The small molecule below binds the protein below.
Small molecule (SMILES): O=c1ccn([C@@H]2O[C@H](CO[P](=O)(O)O[P](=O)(O)O[C@H]3O[C@H](CO)[C@@H](O)[C@H](O)[C@H]3O)[C@@H](O)[C@H]2O)c(=O)[nH]1

Sequence of chain 1.A:
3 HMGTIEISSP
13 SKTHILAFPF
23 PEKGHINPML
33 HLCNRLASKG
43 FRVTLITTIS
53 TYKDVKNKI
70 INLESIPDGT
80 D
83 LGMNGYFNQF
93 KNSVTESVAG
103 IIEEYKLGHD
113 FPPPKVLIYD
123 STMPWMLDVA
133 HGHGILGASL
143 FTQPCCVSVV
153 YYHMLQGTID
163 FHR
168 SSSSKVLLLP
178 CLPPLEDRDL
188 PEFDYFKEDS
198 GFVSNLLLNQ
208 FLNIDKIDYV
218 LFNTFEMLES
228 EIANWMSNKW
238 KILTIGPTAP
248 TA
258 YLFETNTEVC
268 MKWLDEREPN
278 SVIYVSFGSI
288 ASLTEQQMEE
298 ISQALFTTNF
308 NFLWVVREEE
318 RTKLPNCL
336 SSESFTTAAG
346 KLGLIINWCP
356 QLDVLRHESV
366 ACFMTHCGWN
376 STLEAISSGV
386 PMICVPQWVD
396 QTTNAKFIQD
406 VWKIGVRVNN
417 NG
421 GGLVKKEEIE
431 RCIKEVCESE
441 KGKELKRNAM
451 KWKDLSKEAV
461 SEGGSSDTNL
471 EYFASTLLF

Binding-site contacts:
Ligand atom O2' contacts residue TRP393 of chain 1.A at 3.3 Å.
Ligand atom C6 contacts residue TRP353 of chain 1.A at 3.4 Å (hydrophobic).
Ligand atom O2' contacts residue GLN396 of chain 1.A at 3.4 Å (h-bond).
Ligand atom O4 contacts residue TRP353 of chain 1.A at 3.5 Å.
Ligand atom O1B contacts residue SER286 of chain 1.A at 2.6 Å (h-bond).
Ligand atom O4' contacts residue ASP395 of chain 1.A at 2.9 Å (salt-bridge).
Ligand atom O6' contacts residue GLN145 of chain 1.A at 3.5 Å.
Ligand atom O4' contacts residue TRP374 of chain 1.A at 2.9 Å (h-bond).
Ligand atom O2B contacts residue HIS371 of chain 1.A at 3.0 Å (h-bond).
Ligand atom O3C contacts residue ASN29 of chain 1.A at 2.8 Å (h-bond).
Ligand atom O3A contacts residue HIS371 of chain 1.A at 3.2 Å (h-bond).
Ligand atom O2 contacts residue GLU261 of chain 1.A at 3.2 Å (salt-bridge).
Ligand atom O6' contacts residue HIS27 of chain 1.A at 3.3 Å (h-bond).
Ligand atom C2 contacts residue TRP353 of chain 1.A at 3.3 Å (hydrophobic).
Ligand atom N1 contacts residue TRP353 of chain 1.A at 3.4 Å.
Ligand atom O4C contacts residue ASN29 of chain 1.A at 3.5 Å (h-bond).
Ligand atom O4 contacts residue CYS354 of chain 1.A at 3.3 Å (h-bond).
Ligand atom C6' contacts residue THR144 of chain 1.A at 3.4 Å.
Ligand atom O2C contacts residue GLN356 of chain 1.A at 3.3 Å (h-bond).
Ligand atom C5 contacts residue TRP353 of chain 1.A at 3.4 Å (hydrophobic).
Ligand atom O6' contacts residue THR144 of chain 1.A at 2.8 Å (h-bond).
Ligand atom O3' contacts residue ASP395 of chain 1.A at 2.7 Å (salt-bridge).
Ligand atom C4 contacts residue TRP353 of chain 1.A at 3.5 Å (hydrophobic).
Ligand atom O3C contacts residue GLU379 of chain 1.A at 2.9 Å (salt-bridge).
Ligand atom C3C contacts residue GLU379 of chain 1.A at 3.4 Å.
Ligand atom C2C contacts residue GLU379 of chain 1.A at 3.4 Å.
Ligand atom O5' contacts residue HIS27 of chain 1.A at 3.4 Å (h-bond).
Ligand atom O3' contacts residue GLN396 of chain 1.A at 3.0 Å (h-bond).
Ligand atom O2A contacts residue ASN375 of chain 1.A at 3.0 Å (h-bond).
Ligand atom O4 contacts residue VAL312 of chain 1.A at 3.4 Å.
Ligand atom C5 contacts residue SER283 of chain 1.A at 3.5 Å.
Ligand atom O5C contacts residue GLY26 of chain 1.A at 3.5 Å.
Ligand atom C6' contacts residue GLY26 of chain 1.A at 3.5 Å.
Ligand atom O2A contacts residue TRP374 of chain 1.A at 3.5 Å (h-bond).
Ligand atom O2 contacts residue CYS354 of chain 1.A at 3.5 Å (h-bond).
Ligand atom C2C contacts residue GLN356 of chain 1.A at 3.4 Å.
Ligand atom N3 contacts residue CYS354 of chain 1.A at 2.8 Å (h-bond).
Ligand atom N3 contacts residue TRP353 of chain 1.A at 3.2 Å.
Ligand atom O2C contacts residue GLU379 of chain 1.A at 2.6 Å (salt-bridge).
Ligand atom O1A contacts residue SER376 of chain 1.A at 2.7 Å (h-bond).